Sequence of chain 1.A:
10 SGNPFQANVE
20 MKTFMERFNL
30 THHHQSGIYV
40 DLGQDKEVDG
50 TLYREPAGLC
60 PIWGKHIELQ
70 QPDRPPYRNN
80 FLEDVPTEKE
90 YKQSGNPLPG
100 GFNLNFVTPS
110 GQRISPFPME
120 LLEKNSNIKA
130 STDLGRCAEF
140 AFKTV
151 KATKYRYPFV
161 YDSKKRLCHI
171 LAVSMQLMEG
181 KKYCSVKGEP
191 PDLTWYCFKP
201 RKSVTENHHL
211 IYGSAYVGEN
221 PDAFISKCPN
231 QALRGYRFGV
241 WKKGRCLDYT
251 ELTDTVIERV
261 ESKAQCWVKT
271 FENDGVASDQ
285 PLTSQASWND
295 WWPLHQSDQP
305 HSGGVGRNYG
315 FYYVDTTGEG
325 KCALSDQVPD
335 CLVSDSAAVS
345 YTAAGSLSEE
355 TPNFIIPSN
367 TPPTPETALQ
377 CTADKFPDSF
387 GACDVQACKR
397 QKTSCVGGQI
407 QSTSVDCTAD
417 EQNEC

Binding-site contacts:
Ligand atom O6 contacts residue HIS31 of chain 1.A at 2.6 Å (h-bond).
Ligand atom C3 contacts residue ASN28 of chain 1.A at 3.9 Å.
Ligand atom N2 contacts residue ASN28 of chain 1.A at 3.0 Å (h-bond).
Ligand atom O7 contacts residue ASP334 of chain 1.A at 4.4 Å.
Ligand atom N2 contacts residue VAL332 of chain 1.A at 3.9 Å.
Ligand atom O7 contacts residue PRO333 of chain 1.A at 4.5 Å.
Ligand atom O6 contacts residue THR30 of chain 1.A at 4.5 Å.
Ligand atom O7 contacts residue VAL332 of chain 1.A at 3.6 Å.
Ligand atom C1 contacts residue HIS31 of chain 1.A at 4.3 Å.
Ligand atom O5 contacts residue THR30 of chain 1.A at 4.0 Å.
Ligand atom O7 contacts residue ASN28 of chain 1.A at 4.5 Å.
Ligand atom C6 contacts residue THR30 of chain 1.A at 4.1 Å.
Ligand atom O5 contacts residue ASN28 of chain 1.A at 2.4 Å (h-bond).
Ligand atom C5 contacts residue HIS31 of chain 1.A at 4.5 Å.
Ligand atom C5 contacts residue THR30 of chain 1.A at 3.7 Å.
Ligand atom C5 contacts residue ASN28 of chain 1.A at 3.7 Å.
Ligand atom C6 contacts residue HIS31 of chain 1.A at 4.0 Å.
Ligand atom O5 contacts residue HIS31 of chain 1.A at 3.6 Å.
Ligand atom C1 contacts residue THR30 of chain 1.A at 4.3 Å.
Ligand atom C2 contacts residue ASN28 of chain 1.A at 2.5 Å.
Ligand atom C1 contacts residue VAL332 of chain 1.A at 4.4 Å (hydrophobic).
Ligand atom C8 contacts residue ASN28 of chain 1.A at 3.7 Å.
Ligand atom C4 contacts residue ASN28 of chain 1.A at 4.3 Å.
Ligand atom C7 contacts residue ASN28 of chain 1.A at 3.5 Å.
Ligand atom C7 contacts residue VAL332 of chain 1.A at 3.9 Å (hydrophobic).
Ligand atom C1 contacts residue ASN28 of chain 1.A at 1.5 Å.

The small molecule below binds the protein below.
Small molecule (SMILES): CC(=O)N[C@@H]1[C@@H](O)[C@H](O)[C@@H](CO)O[C@H]1O